Binding-site contacts:
Ligand atom C5 contacts residue ILE135 of chain 1.B at 4.2 Å (hydrophobic).
Ligand atom C1 contacts residue TRP164 of chain 1.A at 3.3 Å (hydrophobic).
Ligand atom C10 contacts residue TYR212 of chain 1.A at 3.3 Å (hydrophobic).
Ligand atom C2 contacts residue TRP164 of chain 1.A at 3.1 Å (hydrophobic).
Ligand atom C5 contacts residue MET133 of chain 1.B at 4.2 Å (hydrophobic).
Ligand atom C3 contacts residue TRP164 of chain 1.A at 3.5 Å (hydrophobic).
Ligand atom C10 contacts residue TYR205 of chain 1.A at 3.9 Å (hydrophobic).
Ligand atom C7 contacts residue CYS207 of chain 1.A at 3.8 Å (hydrophobic).
Ligand atom C3 contacts residue CYS208 of chain 1.A at 3.6 Å (hydrophobic).
Ligand atom C1 contacts residue ILE135 of chain 1.B at 3.6 Å (hydrophobic).
Ligand atom C4 contacts residue TRP164 of chain 1.A at 4.1 Å (hydrophobic).
Ligand atom C2 contacts residue CYS207 of chain 1.A at 4.1 Å (hydrophobic).
Ligand atom C10 contacts residue TRP164 of chain 1.A at 3.2 Å (hydrophobic).
Ligand atom N1 contacts residue TRP164 of chain 1.A at 3.8 Å.
Ligand atom C3 contacts residue CYS207 of chain 1.A at 4.0 Å (hydrophobic).
Ligand atom C7 contacts residue ILE135 of chain 1.B at 4.0 Å (hydrophobic).
Ligand atom C5 contacts residue VAL165 of chain 1.A at 3.7 Å (hydrophobic).
Ligand atom C3 contacts residue ILE135 of chain 1.B at 4.3 Å (hydrophobic).
Ligand atom C6 contacts residue TRP164 of chain 1.A at 3.4 Å (hydrophobic).
Ligand atom C5 contacts residue VAL125 of chain 1.B at 4.0 Å (hydrophobic).
Ligand atom C8 contacts residue TRP164 of chain 1.A at 3.8 Å (hydrophobic).
Ligand atom C3 contacts residue TYR212 of chain 1.A at 3.6 Å (hydrophobic).
Ligand atom C4 contacts residue VAL165 of chain 1.A at 4.0 Å (hydrophobic).
Ligand atom N2 contacts residue TYR110 of chain 1.A at 3.6 Å (h-bond).
Ligand atom C6 contacts residue CYS207 of chain 1.A at 3.7 Å (hydrophobic).
Ligand atom C9 contacts residue TYR110 of chain 1.A at 3.4 Å (hydrophobic).
Ligand atom N1 contacts residue VAL165 of chain 1.A at 3.7 Å.
Ligand atom C4 contacts residue CYS208 of chain 1.A at 4.2 Å (hydrophobic).
Ligand atom N1 contacts residue ILE135 of chain 1.B at 3.7 Å.
Ligand atom C5 contacts residue TRP164 of chain 1.A at 4.2 Å (hydrophobic).
Ligand atom C3 contacts residue VAL165 of chain 1.A at 4.3 Å (hydrophobic).
Ligand atom C3 contacts residue MET133 of chain 1.B at 4.2 Å (hydrophobic).
Ligand atom C10 contacts residue TYR110 of chain 1.A at 3.3 Å (hydrophobic).
Ligand atom C4 contacts residue MET133 of chain 1.B at 3.7 Å (hydrophobic).
Ligand atom C2 contacts residue ILE135 of chain 1.B at 3.9 Å (hydrophobic).
Ligand atom N2 contacts residue TRP164 of chain 1.A at 2.8 Å (h-bond).
Ligand atom C8 contacts residue TYR72 of chain 1.B at 3.9 Å (hydrophobic).
Ligand atom C4 contacts residue TYR212 of chain 1.A at 4.0 Å (hydrophobic).
Ligand atom C4 contacts residue VAL125 of chain 1.B at 4.0 Å (hydrophobic).
Ligand atom C9 contacts residue TRP164 of chain 1.A at 3.8 Å (hydrophobic).

Sequence of chain 1.A:
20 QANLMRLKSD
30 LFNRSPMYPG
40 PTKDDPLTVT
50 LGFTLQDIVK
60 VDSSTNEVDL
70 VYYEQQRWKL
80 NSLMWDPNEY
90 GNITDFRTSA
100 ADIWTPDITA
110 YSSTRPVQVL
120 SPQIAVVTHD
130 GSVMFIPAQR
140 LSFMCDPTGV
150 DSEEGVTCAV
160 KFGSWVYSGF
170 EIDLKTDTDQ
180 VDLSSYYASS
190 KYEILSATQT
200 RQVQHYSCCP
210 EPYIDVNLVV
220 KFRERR

This small molecule binds to this protein.
Small molecule (SMILES): CN1CCC[C@H]1c1cccnc1

Sequence of chain 1.B:
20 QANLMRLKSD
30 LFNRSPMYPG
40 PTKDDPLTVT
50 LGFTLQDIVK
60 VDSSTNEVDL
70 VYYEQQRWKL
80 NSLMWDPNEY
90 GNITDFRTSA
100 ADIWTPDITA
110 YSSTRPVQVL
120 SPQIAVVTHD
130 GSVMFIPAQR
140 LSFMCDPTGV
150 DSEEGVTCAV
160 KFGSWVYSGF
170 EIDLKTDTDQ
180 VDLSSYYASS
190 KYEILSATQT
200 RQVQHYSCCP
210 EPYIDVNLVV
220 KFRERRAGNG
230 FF